Sequence of chain 1.A:
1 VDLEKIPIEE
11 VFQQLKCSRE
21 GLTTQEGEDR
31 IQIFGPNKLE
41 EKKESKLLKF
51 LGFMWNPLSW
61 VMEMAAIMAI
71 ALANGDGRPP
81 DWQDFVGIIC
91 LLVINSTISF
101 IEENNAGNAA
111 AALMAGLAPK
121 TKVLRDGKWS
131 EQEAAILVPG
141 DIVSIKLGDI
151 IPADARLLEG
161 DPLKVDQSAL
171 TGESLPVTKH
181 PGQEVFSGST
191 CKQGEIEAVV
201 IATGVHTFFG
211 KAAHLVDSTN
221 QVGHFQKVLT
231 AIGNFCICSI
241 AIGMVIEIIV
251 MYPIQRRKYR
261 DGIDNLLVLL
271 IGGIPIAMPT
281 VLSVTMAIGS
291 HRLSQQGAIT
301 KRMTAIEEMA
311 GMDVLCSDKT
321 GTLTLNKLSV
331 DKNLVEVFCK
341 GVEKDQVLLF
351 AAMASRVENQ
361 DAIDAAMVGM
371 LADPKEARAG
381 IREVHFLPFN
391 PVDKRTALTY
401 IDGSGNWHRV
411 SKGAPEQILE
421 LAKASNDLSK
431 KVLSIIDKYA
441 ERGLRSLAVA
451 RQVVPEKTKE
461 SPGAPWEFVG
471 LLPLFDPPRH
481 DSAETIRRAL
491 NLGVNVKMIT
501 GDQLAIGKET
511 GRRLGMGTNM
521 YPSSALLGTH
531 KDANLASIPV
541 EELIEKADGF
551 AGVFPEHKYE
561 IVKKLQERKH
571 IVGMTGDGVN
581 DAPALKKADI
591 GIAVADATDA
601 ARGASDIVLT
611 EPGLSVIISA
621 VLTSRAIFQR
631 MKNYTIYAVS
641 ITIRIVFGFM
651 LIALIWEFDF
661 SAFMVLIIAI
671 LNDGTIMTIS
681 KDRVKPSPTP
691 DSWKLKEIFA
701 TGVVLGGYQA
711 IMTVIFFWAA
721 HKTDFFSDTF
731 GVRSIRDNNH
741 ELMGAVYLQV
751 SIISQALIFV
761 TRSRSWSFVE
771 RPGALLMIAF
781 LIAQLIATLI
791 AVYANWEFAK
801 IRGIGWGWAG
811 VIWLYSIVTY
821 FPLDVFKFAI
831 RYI

The protein below binds the small molecule below.
Small molecule (SMILES): Nc1ncnc2c1ncn2[C@@H]1O[C@H](CO[P](=O)(O)O[P](=O)(O)CP(=O)(O)O)[C@@H](O)[C@H]1O

Binding-site contacts:
Ligand atom O3' contacts residue SER446 of chain 1.A at 3.5 Å (h-bond).
Ligand atom O2G contacts residue THR500 of chain 1.A at 3.3 Å.
Ligand atom C4' contacts residue ALA414 of chain 1.A at 3.7 Å (hydrophobic).
Ligand atom C4 contacts residue PHE389 of chain 1.A at 3.4 Å (hydrophobic).
Ligand atom N3 contacts residue LEU447 of chain 1.A at 3.6 Å.
Ligand atom N1 contacts residue PHE389 of chain 1.A at 3.9 Å.
Ligand atom C6 contacts residue ASP361 of chain 1.A at 3.8 Å.
Ligand atom PB contacts residue MG1 of chain 1.C at 3.8 Å.
Ligand atom C5 contacts residue PHE389 of chain 1.A at 3.4 Å (hydrophobic).
Ligand atom C3B contacts residue THR320 of chain 1.A at 3.0 Å.
Ligand atom N7 contacts residue PHE389 of chain 1.A at 3.5 Å.
Ligand atom O2' contacts residue SER446 of chain 1.A at 3.7 Å.
Ligand atom N3 contacts residue GLY413 of chain 1.A at 3.8 Å.
Ligand atom C2 contacts residue LEU447 of chain 1.A at 3.7 Å (hydrophobic).
Ligand atom O1G contacts residue THR320 of chain 1.A at 3.5 Å.
Ligand atom C6 contacts residue PHE389 of chain 1.A at 3.5 Å (hydrophobic).
Ligand atom N6 contacts residue ILE363 of chain 1.A at 3.4 Å.
Ligand atom PG contacts residue THR320 of chain 1.A at 3.2 Å.
Ligand atom N1 contacts residue ASP364 of chain 1.A at 3.8 Å.
Ligand atom PG contacts residue MG1 of chain 1.C at 3.8 Å.
Ligand atom N6 contacts residue ASP364 of chain 1.A at 3.0 Å (salt-bridge).
Ligand atom N7 contacts residue ASP361 of chain 1.A at 3.7 Å.
Ligand atom N6 contacts residue ASP361 of chain 1.A at 2.8 Å (salt-bridge).
Ligand atom N1 contacts residue THR396 of chain 1.A at 3.6 Å.
Ligand atom C8 contacts residue PHE389 of chain 1.A at 3.6 Å (hydrophobic).
Ligand atom O4' contacts residue ALA414 of chain 1.A at 3.7 Å.
Ligand atom O1G contacts residue MG1 of chain 1.C at 2.5 Å.
Ligand atom C6 contacts residue ILE363 of chain 1.A at 3.5 Å (hydrophobic).
Ligand atom PG contacts residue THR500 of chain 1.A at 3.5 Å.
Ligand atom O3G contacts residue ILE499 of chain 1.A at 3.8 Å.
Ligand atom O3G contacts residue THR500 of chain 1.A at 2.6 Å (h-bond).
Ligand atom C5 contacts residue ILE363 of chain 1.A at 3.7 Å (hydrophobic).
Ligand atom N9 contacts residue PHE389 of chain 1.A at 3.6 Å.
Ligand atom O2G contacts residue GLY501 of chain 1.A at 2.7 Å (h-bond).
Ligand atom O3G contacts residue THR320 of chain 1.A at 2.6 Å (h-bond).
Ligand atom O3' contacts residue ALA414 of chain 1.A at 3.8 Å.
Ligand atom PG contacts residue GLY501 of chain 1.A at 3.8 Å.
Ligand atom O1B contacts residue MG1 of chain 1.C at 2.5 Å.
Ligand atom C6 contacts residue ASP364 of chain 1.A at 3.9 Å.
Ligand atom N7 contacts residue ILE363 of chain 1.A at 3.9 Å.